Sequence of chain 1.A:
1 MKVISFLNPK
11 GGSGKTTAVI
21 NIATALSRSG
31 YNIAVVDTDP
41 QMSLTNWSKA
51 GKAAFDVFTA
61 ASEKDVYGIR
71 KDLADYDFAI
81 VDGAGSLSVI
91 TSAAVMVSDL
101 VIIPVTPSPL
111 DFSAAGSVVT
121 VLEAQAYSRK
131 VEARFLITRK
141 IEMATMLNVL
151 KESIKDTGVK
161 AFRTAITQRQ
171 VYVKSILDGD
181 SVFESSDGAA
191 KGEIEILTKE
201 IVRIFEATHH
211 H

Sequence of chain 1.D:
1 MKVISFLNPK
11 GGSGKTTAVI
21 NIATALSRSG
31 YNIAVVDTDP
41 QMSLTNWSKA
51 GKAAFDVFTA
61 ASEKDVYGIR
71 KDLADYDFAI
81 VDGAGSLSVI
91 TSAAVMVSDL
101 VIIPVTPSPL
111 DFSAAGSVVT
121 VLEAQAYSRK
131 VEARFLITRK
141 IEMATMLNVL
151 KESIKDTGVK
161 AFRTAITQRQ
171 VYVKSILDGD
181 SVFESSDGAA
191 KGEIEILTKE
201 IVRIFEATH

A small-molecule ligand and the protein it binds are described below.
Small molecule (SMILES): CSCC[C@H](N)C(=O)N[C@H](C(=O)N[C@@H](Cc1ccccc1)C(=O)NCC(=O)N[C@@H](CCC(=O)O)C(=O)N[C@@H](CC(N)=O)C(=O)N[C@H](C=O)CCCN=C(N)N)[C@@H](C)O

Binding-site contacts:
Ligand atom O contacts residue SER153 of chain 1.A at 2.6 Å (h-bond).
Ligand atom CG contacts residue GLU152 of chain 1.A at 3.1 Å.
Ligand atom CD contacts residue SER113 of chain 1.A at 4.1 Å.
Ligand atom NE contacts residue SER113 of chain 1.A at 4.1 Å.
Ligand atom NE contacts residue PHE112 of chain 1.A at 4.1 Å.
Ligand atom C contacts residue SER153 of chain 1.A at 4.1 Å.
Ligand atom CE contacts residue THR145 of chain 1.A at 4.3 Å.
Ligand atom OE1 contacts residue ASP156 of chain 1.A at 3.2 Å (salt-bridge).
Ligand atom CZ contacts residue ILE176 of chain 1.D at 4.0 Å (hydrophobic).
Ligand atom OE1 contacts residue GLU152 of chain 1.A at 3.4 Å (salt-bridge).
Ligand atom C contacts residue SER153 of chain 1.A at 3.7 Å.
Ligand atom O contacts residue ASP156 of chain 1.A at 3.4 Å (salt-bridge).
Ligand atom CZ contacts residue PRO109 of chain 1.A at 3.4 Å (hydrophobic).
Ligand atom CB contacts residue PHE112 of chain 1.A at 3.7 Å (hydrophobic).
Ligand atom NE contacts residue PRO109 of chain 1.A at 4.0 Å.
Ligand atom CB contacts residue SER153 of chain 1.A at 4.0 Å.
Ligand atom CZ contacts residue LEU177 of chain 1.D at 3.5 Å (hydrophobic).
Ligand atom OE2 contacts residue GLU152 of chain 1.A at 3.3 Å (salt-bridge).
Ligand atom N contacts residue VAL149 of chain 1.A at 4.2 Å.
Ligand atom NH2 contacts residue ASN46 of chain 1.D at 3.4 Å (h-bond).
Ligand atom CD contacts residue GLU152 of chain 1.A at 3.0 Å.
Ligand atom NH2 contacts residue PRO109 of chain 1.A at 4.0 Å.
Ligand atom CA contacts residue VAL149 of chain 1.A at 3.2 Å (hydrophobic).
Ligand atom CA contacts residue SER153 of chain 1.A at 4.2 Å.
Ligand atom O contacts residue VAL149 of chain 1.A at 3.1 Å (h-bond).
Ligand atom CD contacts residue PRO109 of chain 1.A at 4.3 Å (hydrophobic).
Ligand atom CZ contacts residue PRO109 of chain 1.A at 4.2 Å (hydrophobic).
Ligand atom CA contacts residue PHE112 of chain 1.A at 4.1 Å (hydrophobic).
Ligand atom CD contacts residue PHE112 of chain 1.A at 3.3 Å (hydrophobic).
Ligand atom C contacts residue PHE112 of chain 1.A at 3.3 Å (hydrophobic).
Ligand atom CE contacts residue VAL149 of chain 1.A at 4.2 Å (hydrophobic).
Ligand atom CE1 contacts residue PRO109 of chain 1.A at 3.9 Å (hydrophobic).
Ligand atom O contacts residue PHE112 of chain 1.A at 2.8 Å.
Ligand atom CE2 contacts residue LEU177 of chain 1.D at 3.2 Å (hydrophobic).
Ligand atom C contacts residue VAL149 of chain 1.A at 3.6 Å (hydrophobic).
Ligand atom O contacts residue SER153 of chain 1.A at 3.6 Å (h-bond).
Ligand atom N contacts residue LEU177 of chain 1.D at 3.5 Å (h-bond).
Ligand atom NH1 contacts residue PRO109 of chain 1.A at 2.9 Å (h-bond).
Ligand atom C contacts residue SER153 of chain 1.A at 3.8 Å.
Ligand atom CD contacts residue ASP156 of chain 1.A at 4.3 Å.